Sequence of chain 1.C:
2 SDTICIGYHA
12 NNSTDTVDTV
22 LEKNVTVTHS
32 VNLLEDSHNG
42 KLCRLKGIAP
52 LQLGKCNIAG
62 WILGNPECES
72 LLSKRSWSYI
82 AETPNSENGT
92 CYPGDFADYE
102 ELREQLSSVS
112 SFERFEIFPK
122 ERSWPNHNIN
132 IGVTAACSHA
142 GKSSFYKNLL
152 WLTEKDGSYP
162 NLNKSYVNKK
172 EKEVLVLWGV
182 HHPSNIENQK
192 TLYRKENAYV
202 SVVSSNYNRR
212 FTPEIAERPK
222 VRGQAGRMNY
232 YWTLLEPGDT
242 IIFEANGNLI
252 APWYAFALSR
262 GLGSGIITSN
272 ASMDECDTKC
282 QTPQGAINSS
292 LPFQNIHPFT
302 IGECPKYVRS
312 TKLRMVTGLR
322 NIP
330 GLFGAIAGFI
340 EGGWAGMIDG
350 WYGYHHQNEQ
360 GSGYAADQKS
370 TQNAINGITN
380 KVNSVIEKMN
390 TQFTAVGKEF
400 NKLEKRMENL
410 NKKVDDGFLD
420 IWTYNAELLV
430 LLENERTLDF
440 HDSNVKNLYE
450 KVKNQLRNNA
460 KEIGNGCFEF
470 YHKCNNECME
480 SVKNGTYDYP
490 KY

This small molecule binds to this protein.
Small molecule (SMILES): CC(=O)N[C@@H]1[C@@H](O)[C@H](O)[C@@H](CO)O[C@H]1O

Binding-site contacts:
Ligand atom C4 contacts residue ASN13 of chain 1.C at 4.3 Å.
Ligand atom C3 contacts residue ASN13 of chain 1.C at 3.8 Å.
Ligand atom C1 contacts residue ASN13 of chain 1.C at 1.4 Å.
Ligand atom N2 contacts residue ASN13 of chain 1.C at 2.9 Å (h-bond).
Ligand atom C8 contacts residue ASN13 of chain 1.C at 4.4 Å.
Ligand atom O7 contacts residue ASN13 of chain 1.C at 3.2 Å (h-bond).
Ligand atom C7 contacts residue ASN13 of chain 1.C at 3.2 Å.
Ligand atom C2 contacts residue ASN13 of chain 1.C at 2.5 Å.
Ligand atom C5 contacts residue ASN13 of chain 1.C at 3.7 Å.
Ligand atom O5 contacts residue ASN13 of chain 1.C at 2.4 Å (h-bond).